Sequence of chain 3.A:
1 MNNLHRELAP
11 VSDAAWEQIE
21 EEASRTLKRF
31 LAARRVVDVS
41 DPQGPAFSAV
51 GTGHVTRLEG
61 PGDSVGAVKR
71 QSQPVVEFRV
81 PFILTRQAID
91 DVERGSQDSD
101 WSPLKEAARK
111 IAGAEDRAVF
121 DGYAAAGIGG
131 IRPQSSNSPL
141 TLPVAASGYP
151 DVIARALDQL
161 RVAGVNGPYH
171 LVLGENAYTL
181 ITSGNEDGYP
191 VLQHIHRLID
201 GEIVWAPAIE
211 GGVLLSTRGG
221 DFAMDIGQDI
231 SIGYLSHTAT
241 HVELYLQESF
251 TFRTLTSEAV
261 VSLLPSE

This small molecule binds to this protein.
Small molecule (SMILES): CC[C@H](C)[C@H](NC(=O)[C@H](CC(N)=O)NC(=O)[C@H](CC(C)C)NC(=O)[C@H](CO)NC(=O)CNC(=O)[C@@H](N)CO)C(=O)NCC(=O)N[C@@H](CO)C(=O)N[C@@H](CC(C)C)C(=O)N[C@H](C=O)CCCCN

Binding-site contacts:
Ligand atom CA contacts residue ARG6 of chain 3.A at 3.7 Å.
Ligand atom O contacts residue ILE232 of chain 3.A at 3.6 Å (h-bond).
Ligand atom O contacts residue ARG6 of chain 3.A at 3.4 Å (salt-bridge).
Ligand atom CD1 contacts residue ILE230 of chain 3.A at 3.5 Å (hydrophobic).
Ligand atom OG contacts residue ASP229 of chain 3.A at 3.6 Å.
Ligand atom CB contacts residue ILE230 of chain 3.A at 3.6 Å (hydrophobic).
Ligand atom N contacts residue ILE230 of chain 3.A at 3.1 Å (h-bond).
Ligand atom NZ contacts residue THR217 of chain 3.A at 3.8 Å.
Ligand atom CG contacts residue ILE230 of chain 3.A at 3.6 Å (hydrophobic).
Ligand atom CG2 contacts residue LEU31 of chain 3.A at 3.8 Å (hydrophobic).
Ligand atom C contacts residue ARG34 of chain 3.A at 3.7 Å.
Ligand atom CA contacts residue ASP229 of chain 3.A at 3.6 Å.
Ligand atom CD2 contacts residue SER24 of chain 3.A at 3.5 Å.
Ligand atom CA contacts residue SER231 of chain 3.A at 3.6 Å.
Ligand atom N contacts residue ASP229 of chain 3.A at 2.8 Å (salt-bridge).
Ligand atom CB contacts residue SER24 of chain 3.A at 3.8 Å.
Ligand atom CB contacts residue VAL39 of chain 3.A at 3.7 Å (hydrophobic).
Ligand atom CD1 contacts residue LEU31 of chain 3.A at 3.6 Å (hydrophobic).
Ligand atom CG contacts residue ARG35 of chain 3.A at 3.1 Å.
Ligand atom CD2 contacts residue GLU20 of chain 3.A at 3.6 Å.
Ligand atom CE contacts residue ARG35 of chain 3.A at 3.8 Å.
Ligand atom C contacts residue SER231 of chain 3.A at 3.8 Å.
Ligand atom O contacts residue LEU4 of chain 3.A at 3.7 Å.
Ligand atom CA contacts residue ARG35 of chain 3.A at 3.8 Å.
Ligand atom N contacts residue ASP229 of chain 3.A at 3.2 Å (salt-bridge).
Ligand atom N contacts residue ARG34 of chain 3.A at 3.7 Å.
Ligand atom OG contacts residue ARG34 of chain 3.A at 3.7 Å.
Ligand atom C contacts residue ASP229 of chain 3.A at 3.8 Å.
Ligand atom CE contacts residue VAL37 of chain 3.A at 3.7 Å (hydrophobic).
Ligand atom CD1 contacts residue LEU27 of chain 3.A at 3.6 Å (hydrophobic).
Ligand atom CD1 contacts residue LYS28 of chain 3.A at 3.4 Å.
Ligand atom CB contacts residue ARG35 of chain 3.A at 3.4 Å.
Ligand atom O contacts residue ASN2 of chain 3.A at 3.8 Å.
Ligand atom N contacts residue ARG34 of chain 3.A at 3.4 Å (salt-bridge).
Ligand atom O contacts residue SER231 of chain 3.A at 3.2 Å.
Ligand atom CD1 contacts residue LEU27 of chain 3.A at 3.8 Å (hydrophobic).
Ligand atom CE contacts residue VAL36 of chain 3.A at 3.7 Å (hydrophobic).
Ligand atom O contacts residue ARG34 of chain 3.A at 2.8 Å (salt-bridge).
Ligand atom N contacts residue ARG34 of chain 3.A at 3.9 Å.
Ligand atom CA contacts residue ASP229 of chain 3.A at 3.8 Å.